Sequence of chain 1.G:
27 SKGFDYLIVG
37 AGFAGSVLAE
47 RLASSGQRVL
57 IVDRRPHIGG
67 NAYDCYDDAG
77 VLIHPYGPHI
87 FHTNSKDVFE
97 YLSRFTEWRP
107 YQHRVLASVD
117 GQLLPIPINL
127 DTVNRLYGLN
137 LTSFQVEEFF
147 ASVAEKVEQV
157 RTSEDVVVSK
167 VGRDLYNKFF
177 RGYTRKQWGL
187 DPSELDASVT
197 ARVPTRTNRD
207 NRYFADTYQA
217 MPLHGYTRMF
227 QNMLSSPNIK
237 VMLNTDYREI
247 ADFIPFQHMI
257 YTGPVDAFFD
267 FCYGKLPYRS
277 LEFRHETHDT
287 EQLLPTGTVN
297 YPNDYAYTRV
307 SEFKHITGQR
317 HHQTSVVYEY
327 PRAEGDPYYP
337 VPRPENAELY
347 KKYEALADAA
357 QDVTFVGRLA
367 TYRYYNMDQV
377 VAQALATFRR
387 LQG

Binding-site contacts:
Ligand atom O3D contacts residue TRP184 of chain 1.G at 2.9 Å (h-bond).
Ligand atom C6' contacts residue ARG305 of chain 1.G at 3.5 Å.
Ligand atom O6' contacts residue THR294 of chain 1.G at 3.4 Å (h-bond).
Ligand atom C5 contacts residue TYR209 of chain 1.G at 3.6 Å (hydrophobic).
Ligand atom O2B contacts residue ARG198 of chain 1.G at 3.4 Å (salt-bridge).
Ligand atom O2B contacts residue TYR370 of chain 1.G at 2.8 Å (h-bond).
Ligand atom O2D contacts residue THR180 of chain 1.G at 2.7 Å (h-bond).
Ligand atom O4D contacts residue VAL199 of chain 1.G at 3.6 Å.
Ligand atom O3' contacts residue PHE210 of chain 1.G at 3.4 Å.
Ligand atom O2A contacts residue ARG198 of chain 1.G at 2.9 Å (salt-bridge).
Ligand atom O2D contacts residue TRP184 of chain 1.G at 3.5 Å (h-bond).
Ligand atom O5' contacts residue FAD1 of chain 1.X at 3.5 Å (h-bond).
Ligand atom N3 contacts residue TYR179 of chain 1.G at 3.3 Å.
Ligand atom O1B contacts residue TYR335 of chain 1.G at 2.6 Å (h-bond).
Ligand atom O2' contacts residue FAD1 of chain 1.X at 3.2 Å.
Ligand atom C2D contacts residue THR180 of chain 1.G at 3.5 Å.
Ligand atom O2 contacts residue TYR179 of chain 1.G at 3.3 Å.
Ligand atom C2 contacts residue TYR179 of chain 1.G at 3.4 Å (hydrophobic).
Ligand atom O4 contacts residue ASN296 of chain 1.G at 3.1 Å (h-bond).
Ligand atom PB contacts residue TYR370 of chain 1.G at 3.5 Å.
Ligand atom O4 contacts residue ILE122 of chain 1.G at 3.6 Å.
Ligand atom C1' contacts residue FAD1 of chain 1.X at 3.2 Å.
Ligand atom O1A contacts residue TYR209 of chain 1.G at 2.5 Å (h-bond).
Ligand atom N3 contacts residue PHE175 of chain 1.G at 3.0 Å (h-bond).
Ligand atom O2 contacts residue PHE176 of chain 1.G at 3.2 Å.
Ligand atom O2 contacts residue THR180 of chain 1.G at 3.2 Å (h-bond).
Ligand atom O1B contacts residue ARG305 of chain 1.G at 3.3 Å (salt-bridge).
Ligand atom O5' contacts residue ARG305 of chain 1.G at 3.0 Å (salt-bridge).
Ligand atom O6' contacts residue HIS109 of chain 1.G at 3.2 Å (h-bond).
Ligand atom O3B contacts residue ARG305 of chain 1.G at 2.9 Å (salt-bridge).
Ligand atom C2' contacts residue FAD1 of chain 1.X at 3.2 Å.
Ligand atom O2 contacts residue PHE175 of chain 1.G at 3.5 Å (h-bond).
Ligand atom O2' contacts residue ARG198 of chain 1.G at 3.5 Å (salt-bridge).
Ligand atom C1' contacts residue ARG305 of chain 1.G at 3.3 Å.
Ligand atom O5' contacts residue PRO84 of chain 1.G at 3.6 Å.
Ligand atom C5' contacts residue ARG305 of chain 1.G at 3.0 Å.
Ligand atom O4' contacts residue FAD1 of chain 1.X at 2.9 Å (h-bond).
Ligand atom C2 contacts residue PHE176 of chain 1.G at 3.6 Å (hydrophobic).
Ligand atom C6 contacts residue VAL199 of chain 1.G at 3.6 Å (hydrophobic).
Ligand atom O4' contacts residue PHE210 of chain 1.G at 3.3 Å.

A protein and the small-molecule ligand that binds it are described below.
Small molecule (SMILES): O=c1ccn([C@@H]2O[C@H](CO[P](=O)(O)O[P](=O)(O)O[C@H]3O[C@H](CO)[C@H](O)[C@H](O)[C@H]3O)[C@@H](O)[C@H]2O)c(=O)[nH]1